This small molecule binds to this protein.
Small molecule (SMILES): CC(=O)N[C@H]1[C@H](O[C@H]2[C@H](O)[C@@H](NC(C)=O)CO[C@@H]2CO)O[C@H](CO)[C@@H](O[C@@H]2O[C@H](CO[C@H]3O[C@H](CO)[C@@H](O)[C@H](O)[C@@H]3O)[C@@H](O)[C@H](O[C@H]3O[C@H](CO)[C@@H](O)[C@H](O)[C@@H]3O[C@H]3O[C@H](CO)[C@@H](O)[C@H](O)[C@@H]3O[C@H]3O[C@H](CO)[C@@H](O)[C@H](O)[C@@H]3O)[C@@H]2O)[C@@H]1O

Sequence of chain 1.F:
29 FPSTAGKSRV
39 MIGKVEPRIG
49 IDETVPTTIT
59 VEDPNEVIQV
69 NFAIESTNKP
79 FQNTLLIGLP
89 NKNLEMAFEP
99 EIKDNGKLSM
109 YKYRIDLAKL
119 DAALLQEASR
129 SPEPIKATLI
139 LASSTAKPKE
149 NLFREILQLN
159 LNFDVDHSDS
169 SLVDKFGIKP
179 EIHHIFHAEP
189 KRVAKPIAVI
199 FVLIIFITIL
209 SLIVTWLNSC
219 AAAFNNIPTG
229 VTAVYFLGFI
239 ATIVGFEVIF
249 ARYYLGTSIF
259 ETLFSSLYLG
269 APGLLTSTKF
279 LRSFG

Sequence of chain 1.G:
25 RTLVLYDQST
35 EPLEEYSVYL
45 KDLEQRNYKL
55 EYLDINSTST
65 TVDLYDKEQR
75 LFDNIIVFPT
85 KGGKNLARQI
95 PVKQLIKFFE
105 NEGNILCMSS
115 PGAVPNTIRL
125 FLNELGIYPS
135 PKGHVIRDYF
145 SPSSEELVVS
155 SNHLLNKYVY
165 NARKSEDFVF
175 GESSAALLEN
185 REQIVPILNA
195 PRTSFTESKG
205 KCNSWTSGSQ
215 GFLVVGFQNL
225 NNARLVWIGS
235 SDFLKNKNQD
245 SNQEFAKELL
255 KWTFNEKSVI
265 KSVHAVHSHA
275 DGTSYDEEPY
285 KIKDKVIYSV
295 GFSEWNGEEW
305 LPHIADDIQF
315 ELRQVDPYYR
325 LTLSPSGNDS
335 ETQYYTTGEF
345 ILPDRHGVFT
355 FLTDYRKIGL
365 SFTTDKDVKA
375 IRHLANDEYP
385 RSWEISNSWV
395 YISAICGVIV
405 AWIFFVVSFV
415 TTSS

Sequence of chain 1.A:
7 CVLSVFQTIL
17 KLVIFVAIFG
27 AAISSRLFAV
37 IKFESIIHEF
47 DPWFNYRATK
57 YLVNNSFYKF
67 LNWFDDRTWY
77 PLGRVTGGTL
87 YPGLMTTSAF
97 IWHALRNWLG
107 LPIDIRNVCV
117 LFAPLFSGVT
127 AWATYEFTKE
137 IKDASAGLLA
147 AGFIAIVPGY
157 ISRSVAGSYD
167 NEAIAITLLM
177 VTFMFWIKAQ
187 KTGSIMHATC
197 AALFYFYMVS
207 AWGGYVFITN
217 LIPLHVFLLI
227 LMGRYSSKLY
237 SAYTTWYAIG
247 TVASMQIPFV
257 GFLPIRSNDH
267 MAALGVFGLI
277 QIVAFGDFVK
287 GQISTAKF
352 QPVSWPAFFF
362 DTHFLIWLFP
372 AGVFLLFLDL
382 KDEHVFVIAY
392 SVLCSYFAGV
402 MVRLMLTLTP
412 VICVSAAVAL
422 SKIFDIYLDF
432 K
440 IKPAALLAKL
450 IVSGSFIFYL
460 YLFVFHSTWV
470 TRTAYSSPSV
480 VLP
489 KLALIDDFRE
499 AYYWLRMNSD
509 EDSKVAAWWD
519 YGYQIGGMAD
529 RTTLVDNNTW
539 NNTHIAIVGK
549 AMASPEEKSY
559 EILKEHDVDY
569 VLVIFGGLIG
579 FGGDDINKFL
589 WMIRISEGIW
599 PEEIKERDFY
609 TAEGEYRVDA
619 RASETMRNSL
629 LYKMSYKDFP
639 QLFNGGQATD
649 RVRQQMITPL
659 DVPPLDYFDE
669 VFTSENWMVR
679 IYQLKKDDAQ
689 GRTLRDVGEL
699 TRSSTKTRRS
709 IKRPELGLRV

Binding-site contacts:
Ligand atom C5 contacts residue THR541 of chain 1.A at 3.8 Å.
Ligand atom O6 contacts residue HIS542 of chain 1.A at 3.2 Å.
Ligand atom C4 contacts residue PRO321 of chain 1.G at 3.5 Å (hydrophobic).
Ligand atom C4 contacts residue ILE183 of chain 1.F at 3.6 Å (hydrophobic).
Ligand atom O4 contacts residue HIS181 of chain 1.F at 3.1 Å (h-bond).
Ligand atom N2 contacts residue ASN539 of chain 1.A at 2.9 Å (h-bond).
Ligand atom C3 contacts residue HIS181 of chain 1.F at 3.8 Å.
Ligand atom O6 contacts residue ILE545 of chain 1.A at 3.9 Å.
Ligand atom C8 contacts residue LEU78 of chain 1.A at 3.8 Å (hydrophobic).
Ligand atom O6 contacts residue TYR322 of chain 1.G at 3.8 Å.
Ligand atom O4 contacts residue ASP320 of chain 1.G at 4.0 Å.
Ligand atom O5 contacts residue ASN539 of chain 1.A at 2.4 Å (h-bond).
Ligand atom C3 contacts residue ASN539 of chain 1.A at 3.8 Å.
Ligand atom C8 contacts residue ILE545 of chain 1.A at 3.8 Å (hydrophobic).
Ligand atom C7 contacts residue ASN539 of chain 1.A at 3.5 Å.
Ligand atom C4 contacts residue HIS181 of chain 1.F at 3.9 Å.
Ligand atom O5 contacts residue LEU78 of chain 1.A at 3.6 Å.
Ligand atom O4 contacts residue ILE183 of chain 1.F at 3.3 Å (h-bond).
Ligand atom C8 contacts residue ARG349 of chain 1.G at 3.4 Å.
Ligand atom C6 contacts residue PRO321 of chain 1.G at 3.2 Å (hydrophobic).
Ligand atom C5 contacts residue ASN539 of chain 1.A at 3.6 Å.
Ligand atom O6 contacts residue ARG349 of chain 1.G at 3.9 Å.
Ligand atom C3 contacts residue ILE183 of chain 1.F at 3.6 Å (hydrophobic).
Ligand atom O3 contacts residue HIS181 of chain 1.F at 2.8 Å (h-bond).
Ligand atom O4 contacts residue HIS182 of chain 1.F at 3.3 Å.
Ligand atom C6 contacts residue TYR322 of chain 1.G at 4.0 Å (hydrophobic).
Ligand atom C5 contacts residue PRO321 of chain 1.G at 3.9 Å (hydrophobic).
Ligand atom O7 contacts residue THR541 of chain 1.A at 3.9 Å.
Ligand atom C2 contacts residue ASN539 of chain 1.A at 2.5 Å.
Ligand atom O4 contacts residue PRO321 of chain 1.G at 2.8 Å (h-bond).
Ligand atom O2 contacts residue ILE183 of chain 1.F at 3.9 Å.
Ligand atom C1 contacts residue ASN539 of chain 1.A at 1.4 Å.
Ligand atom C1 contacts residue LEU78 of chain 1.A at 3.8 Å (hydrophobic).
Ligand atom O7 contacts residue TRP538 of chain 1.A at 3.9 Å.
Ligand atom O3 contacts residue ARG349 of chain 1.G at 3.6 Å.
Ligand atom C8 contacts residue ASN539 of chain 1.A at 3.9 Å.
Ligand atom O4 contacts residue ILE180 of chain 1.F at 3.9 Å.
Ligand atom O3 contacts residue ILE180 of chain 1.F at 4.0 Å.
Ligand atom O2 contacts residue ASP320 of chain 1.G at 3.0 Å (salt-bridge).
Ligand atom C6 contacts residue ILE545 of chain 1.A at 3.6 Å (hydrophobic).